This protein binds this small molecule.
Small molecule (SMILES): CCCCN(C)C(=O)c1cc(-c2n[nH]c(=O)n2-c2ccccc2F)c(O)cc1O

Binding-site contacts:
Ligand atom C26 contacts residue VAL142 of chain 1.A at 3.6 Å (hydrophobic).
Ligand atom F29 contacts residue ASN98 of chain 1.A at 3.5 Å.
Ligand atom N10 contacts residue ALA47 of chain 1.A at 3.8 Å.
Ligand atom O22 contacts residue ASN43 of chain 1.A at 2.9 Å (h-bond).
Ligand atom N13 contacts residue GLY89 of chain 1.A at 2.7 Å (h-bond).
Ligand atom F29 contacts residue MET90 of chain 1.A at 3.8 Å.
Ligand atom N13 contacts residue ALA47 of chain 1.A at 3.7 Å.
Ligand atom C26 contacts residue MET90 of chain 1.A at 3.6 Å (hydrophobic).
Ligand atom N13 contacts residue MET90 of chain 1.A at 3.6 Å.
Ligand atom C25 contacts residue ASN43 of chain 1.A at 3.7 Å.
Ligand atom C27 contacts residue TRP154 of chain 1.A at 3.4 Å (hydrophobic).
Ligand atom C18 contacts residue ASN98 of chain 1.A at 3.8 Å.
Ligand atom C23 contacts residue PHE130 of chain 1.A at 3.2 Å (hydrophobic).
Ligand atom C4 contacts residue THR176 of chain 1.A at 3.9 Å.
Ligand atom C6 contacts residue MET90 of chain 1.A at 3.7 Å (hydrophobic).
Ligand atom N9 contacts residue ALA47 of chain 1.A at 3.5 Å.
Ligand atom N9 contacts residue THR176 of chain 1.A at 3.5 Å (h-bond).
Ligand atom C1 contacts residue ASN43 of chain 1.A at 3.3 Å.
Ligand atom C4 contacts residue ASP85 of chain 1.A at 3.5 Å.
Ligand atom O11 contacts residue ASP85 of chain 1.A at 2.7 Å (salt-bridge).
Ligand atom C3 contacts residue ASP85 of chain 1.A at 3.5 Å.
Ligand atom N13 contacts residue ILE88 of chain 1.A at 3.4 Å.
Ligand atom C20 contacts residue ASN43 of chain 1.A at 3.6 Å.
Ligand atom N9 contacts residue GLY89 of chain 1.A at 3.5 Å (h-bond).
Ligand atom C8 contacts residue ALA47 of chain 1.A at 3.6 Å (hydrophobic).
Ligand atom C2 contacts residue ASN43 of chain 1.A at 3.6 Å.
Ligand atom O15 contacts residue LYS50 of chain 1.A at 2.9 Å (salt-bridge).
Ligand atom O12 contacts residue ASN43 of chain 1.A at 3.8 Å.
Ligand atom C7 contacts residue ASN43 of chain 1.A at 3.9 Å.
Ligand atom C14 contacts residue ILE88 of chain 1.A at 3.9 Å (hydrophobic).
Ligand atom O11 contacts residue ALA47 of chain 1.A at 3.1 Å.
Ligand atom O11 contacts residue SER44 of chain 1.A at 3.8 Å.
Ligand atom N9 contacts residue MET90 of chain 1.A at 3.6 Å.
Ligand atom O11 contacts residue THR176 of chain 1.A at 3.7 Å.
Ligand atom C14 contacts residue GLY89 of chain 1.A at 3.7 Å.
Ligand atom O15 contacts residue ILE88 of chain 1.A at 3.7 Å.
Ligand atom N21 contacts residue PHE130 of chain 1.A at 3.5 Å.
Ligand atom C27 contacts residue LEU95 of chain 1.A at 3.8 Å (hydrophobic).
Ligand atom O12 contacts residue VAL178 of chain 1.A at 3.5 Å.
Ligand atom O22 contacts residue PHE130 of chain 1.A at 3.6 Å.

Sequence of chain 1.A:
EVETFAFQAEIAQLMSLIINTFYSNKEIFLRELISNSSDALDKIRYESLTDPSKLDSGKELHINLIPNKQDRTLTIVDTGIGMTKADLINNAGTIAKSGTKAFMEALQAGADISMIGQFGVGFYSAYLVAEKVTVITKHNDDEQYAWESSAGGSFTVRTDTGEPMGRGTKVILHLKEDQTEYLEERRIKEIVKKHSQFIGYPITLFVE